Binding-site contacts:
Ligand atom O1 contacts residue ARG391 of chain 1.E at 3.3 Å.
Ligand atom C16 contacts residue PHE381 of chain 1.E at 4.1 Å (hydrophobic).
Ligand atom C3 contacts residue ARG391 of chain 1.E at 4.3 Å.
Ligand atom C17 contacts residue PHE381 of chain 1.E at 4.3 Å (hydrophobic).
Ligand atom C1 contacts residue GLN387 of chain 1.E at 3.8 Å.

Sequence of chain 1.E:
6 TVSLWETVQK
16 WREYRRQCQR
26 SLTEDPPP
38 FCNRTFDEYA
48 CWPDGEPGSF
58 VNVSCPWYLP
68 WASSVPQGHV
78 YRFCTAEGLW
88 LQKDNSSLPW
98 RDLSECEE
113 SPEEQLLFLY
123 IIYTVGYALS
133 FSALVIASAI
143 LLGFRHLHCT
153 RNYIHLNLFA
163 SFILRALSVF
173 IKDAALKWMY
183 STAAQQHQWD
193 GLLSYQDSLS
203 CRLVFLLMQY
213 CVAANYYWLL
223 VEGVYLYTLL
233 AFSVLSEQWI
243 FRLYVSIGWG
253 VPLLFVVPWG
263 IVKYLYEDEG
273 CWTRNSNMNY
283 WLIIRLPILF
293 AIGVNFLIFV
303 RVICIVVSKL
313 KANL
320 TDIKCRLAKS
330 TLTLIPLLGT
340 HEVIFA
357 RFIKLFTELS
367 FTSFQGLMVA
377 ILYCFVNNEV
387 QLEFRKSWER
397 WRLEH

A small-molecule ligand and the protein it binds are described below.
Small molecule (SMILES): CC(C)CCC[C@@H](C)[C@H]1CC[C@H]2[C@@H]3CC=C4C[C@@H](O)CC[C@]4(C)[C@H]3CC[C@]12C